Sequence of chain 1.D:
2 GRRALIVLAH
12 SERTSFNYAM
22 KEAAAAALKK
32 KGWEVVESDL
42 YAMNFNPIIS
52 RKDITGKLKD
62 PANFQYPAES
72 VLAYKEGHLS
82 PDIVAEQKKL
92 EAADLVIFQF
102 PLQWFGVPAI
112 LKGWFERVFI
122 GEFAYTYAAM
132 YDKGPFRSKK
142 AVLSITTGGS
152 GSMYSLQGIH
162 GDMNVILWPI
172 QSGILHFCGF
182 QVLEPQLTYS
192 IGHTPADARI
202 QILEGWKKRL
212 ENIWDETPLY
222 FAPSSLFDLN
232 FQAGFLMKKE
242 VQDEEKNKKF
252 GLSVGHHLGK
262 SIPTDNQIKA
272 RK

Binding-site contacts:
Ligand atom C24 contacts residue HIS161 of chain 1.B at 3.7 Å.
Ligand atom C37 contacts residue PHE106 of chain 1.B at 3.6 Å (hydrophobic).
Ligand atom O36 contacts residue PHE236 of chain 1.D at 2.9 Å.
Ligand atom O20 contacts residue FAD1 of chain 1.G at 3.6 Å.
Ligand atom O36 contacts residue TYR128 of chain 1.D at 3.2 Å (h-bond).
Ligand atom C25 contacts residue MET154 of chain 1.B at 3.7 Å (hydrophobic).
Ligand atom N34 contacts residue TYR128 of chain 1.D at 3.5 Å.
Ligand atom C2 contacts residue FAD1 of chain 1.G at 3.5 Å.
Ligand atom C12 contacts residue FAD1 of chain 1.G at 3.6 Å.
Ligand atom C19 contacts residue FAD1 of chain 1.G at 3.6 Å.
Ligand atom C37 contacts residue FAD1 of chain 1.G at 3.6 Å.
Ligand atom C4 contacts residue FAD1 of chain 1.G at 3.5 Å.
Ligand atom O35 contacts residue PHE232 of chain 1.D at 3.2 Å.
Ligand atom C12 contacts residue TRP105 of chain 1.B at 3.3 Å (hydrophobic).
Ligand atom O44 contacts residue TYR128 of chain 1.D at 3.4 Å (h-bond).
Ligand atom C6 contacts residue FAD1 of chain 1.G at 3.6 Å.
Ligand atom C29 contacts residue HIS161 of chain 1.B at 3.6 Å.
Ligand atom C12 contacts residue TYR126 of chain 1.D at 3.6 Å (hydrophobic).
Ligand atom C8 contacts residue FAD1 of chain 1.G at 3.6 Å.
Ligand atom O36 contacts residue MET131 of chain 1.D at 3.4 Å (h-bond).
Ligand atom C28 contacts residue TYR128 of chain 1.D at 3.4 Å (hydrophobic).
Ligand atom O11 contacts residue FAD1 of chain 1.G at 3.6 Å.
Ligand atom O35 contacts residue TYR128 of chain 1.D at 3.1 Å.
Ligand atom C9 contacts residue FAD1 of chain 1.G at 3.7 Å.
Ligand atom C2 contacts residue TYR126 of chain 1.D at 3.1 Å (hydrophobic).
Ligand atom O35 contacts residue PHE236 of chain 1.D at 3.5 Å.
Ligand atom N7 contacts residue FAD1 of chain 1.G at 3.5 Å (h-bond).
Ligand atom C6 contacts residue TYR128 of chain 1.D at 3.2 Å (hydrophobic).
Ligand atom C1 contacts residue TYR128 of chain 1.D at 3.3 Å (hydrophobic).
Ligand atom O11 contacts residue TYR126 of chain 1.D at 2.7 Å (h-bond).
Ligand atom C27 contacts residue TYR128 of chain 1.D at 3.5 Å (hydrophobic).
Ligand atom C27 contacts residue MET154 of chain 1.B at 3.6 Å (hydrophobic).
Ligand atom N34 contacts residue PHE236 of chain 1.D at 3.6 Å.
Ligand atom C28 contacts residue MET131 of chain 1.D at 3.4 Å (hydrophobic).
Ligand atom C3 contacts residue TYR126 of chain 1.D at 3.5 Å (hydrophobic).
Ligand atom C37 contacts residue PHE178 of chain 1.D at 3.5 Å (hydrophobic).
Ligand atom C1 contacts residue PRO68 of chain 1.D at 3.7 Å (hydrophobic).
Ligand atom C26 contacts residue MET154 of chain 1.B at 3.6 Å (hydrophobic).
Ligand atom C45 contacts residue TYR128 of chain 1.D at 3.7 Å (hydrophobic).
Ligand atom N7 contacts residue TYR126 of chain 1.D at 3.7 Å.

A small-molecule ligand and the protein it binds are described below.
Small molecule (SMILES): COC1=CC(=O)c2c(c(COc3ccc([N+](=O)[O-])cc3)c(C)n2C)C1=O

Sequence of chain 1.B:
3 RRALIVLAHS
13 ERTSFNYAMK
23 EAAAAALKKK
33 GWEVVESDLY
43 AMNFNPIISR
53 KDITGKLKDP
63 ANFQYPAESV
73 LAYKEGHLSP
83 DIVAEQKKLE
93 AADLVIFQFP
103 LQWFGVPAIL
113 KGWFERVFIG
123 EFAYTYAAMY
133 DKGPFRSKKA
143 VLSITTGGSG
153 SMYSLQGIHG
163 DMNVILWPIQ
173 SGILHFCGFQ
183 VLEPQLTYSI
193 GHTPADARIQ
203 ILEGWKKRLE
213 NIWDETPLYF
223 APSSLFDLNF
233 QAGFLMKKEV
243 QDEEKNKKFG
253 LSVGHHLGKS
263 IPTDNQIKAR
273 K